Sequence of chain 30.T:
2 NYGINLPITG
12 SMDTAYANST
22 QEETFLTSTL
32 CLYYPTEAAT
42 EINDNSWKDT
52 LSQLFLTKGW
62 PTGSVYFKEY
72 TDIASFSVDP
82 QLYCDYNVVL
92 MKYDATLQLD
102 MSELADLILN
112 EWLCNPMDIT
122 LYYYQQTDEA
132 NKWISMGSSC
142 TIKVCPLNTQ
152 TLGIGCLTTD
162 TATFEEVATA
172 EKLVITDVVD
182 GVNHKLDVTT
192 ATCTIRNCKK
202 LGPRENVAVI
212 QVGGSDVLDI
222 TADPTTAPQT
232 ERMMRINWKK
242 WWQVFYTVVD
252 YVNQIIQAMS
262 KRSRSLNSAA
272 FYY

A protein and the small-molecule ligand that binds it are described below.
Small molecule (SMILES): CC(=O)N[C@H]1[C@H](O[C@H]2[C@H](O)[C@@H](NC(C)=O)CO[C@@H]2CO)O[C@H](CO)[C@@H](O)[C@@H]1O

Binding-site contacts:
Ligand atom O7 contacts residue ASN19 of chain 30.T at 4.1 Å.
Ligand atom C8 contacts residue ASN19 of chain 30.T at 4.3 Å.
Ligand atom O5 contacts residue ASN19 of chain 30.T at 2.8 Å (h-bond).
Ligand atom C3 contacts residue ASN19 of chain 30.T at 4.1 Å.
Ligand atom C1 contacts residue ASN19 of chain 30.T at 1.7 Å.
Ligand atom C2 contacts residue ASN19 of chain 30.T at 3.0 Å.
Ligand atom C7 contacts residue ASN19 of chain 30.T at 3.6 Å.
Ligand atom N2 contacts residue ASN19 of chain 30.T at 3.1 Å (h-bond).
Ligand atom C5 contacts residue ASN19 of chain 30.T at 3.8 Å.